Sequence of chain 1.A:
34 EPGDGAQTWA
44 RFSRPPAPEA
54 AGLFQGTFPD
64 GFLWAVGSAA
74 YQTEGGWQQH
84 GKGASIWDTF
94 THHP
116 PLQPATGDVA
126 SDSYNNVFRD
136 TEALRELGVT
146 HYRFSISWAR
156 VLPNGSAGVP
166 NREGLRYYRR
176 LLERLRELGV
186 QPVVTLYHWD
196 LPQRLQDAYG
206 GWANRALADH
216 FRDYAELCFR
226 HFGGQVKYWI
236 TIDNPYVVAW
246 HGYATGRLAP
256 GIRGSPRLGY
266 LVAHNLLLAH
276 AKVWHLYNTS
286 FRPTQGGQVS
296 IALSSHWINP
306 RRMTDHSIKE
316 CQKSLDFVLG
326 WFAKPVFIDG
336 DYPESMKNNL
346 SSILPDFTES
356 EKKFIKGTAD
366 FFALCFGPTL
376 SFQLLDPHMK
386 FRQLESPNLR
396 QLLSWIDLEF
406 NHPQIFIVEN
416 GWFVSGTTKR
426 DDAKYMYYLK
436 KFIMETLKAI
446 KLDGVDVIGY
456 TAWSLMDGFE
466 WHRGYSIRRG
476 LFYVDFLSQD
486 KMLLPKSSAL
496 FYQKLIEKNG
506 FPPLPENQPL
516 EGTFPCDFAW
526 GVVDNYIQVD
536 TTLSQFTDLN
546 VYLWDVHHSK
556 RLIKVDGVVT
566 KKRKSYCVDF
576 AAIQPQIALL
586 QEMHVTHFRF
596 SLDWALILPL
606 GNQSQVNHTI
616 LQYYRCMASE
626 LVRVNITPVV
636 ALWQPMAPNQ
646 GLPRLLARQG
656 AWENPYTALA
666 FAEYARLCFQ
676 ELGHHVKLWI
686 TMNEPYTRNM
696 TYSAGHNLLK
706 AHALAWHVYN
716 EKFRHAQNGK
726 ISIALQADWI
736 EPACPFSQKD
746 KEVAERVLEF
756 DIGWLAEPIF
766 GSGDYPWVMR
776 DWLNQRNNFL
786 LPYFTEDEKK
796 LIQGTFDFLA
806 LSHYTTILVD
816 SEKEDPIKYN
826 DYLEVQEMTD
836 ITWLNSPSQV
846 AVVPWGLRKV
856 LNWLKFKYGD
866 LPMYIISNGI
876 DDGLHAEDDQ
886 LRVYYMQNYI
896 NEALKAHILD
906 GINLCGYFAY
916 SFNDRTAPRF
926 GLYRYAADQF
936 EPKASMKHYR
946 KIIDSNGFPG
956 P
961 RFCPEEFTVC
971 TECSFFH

Binding-site contacts:
Ligand atom C1 contacts residue ASN344 of chain 1.A at 1.4 Å.
Ligand atom C7 contacts residue ASN344 of chain 1.A at 4.0 Å.
Ligand atom C5 contacts residue ASN344 of chain 1.A at 3.7 Å.
Ligand atom C8 contacts residue PHE386 of chain 1.A at 3.6 Å (hydrophobic).
Ligand atom O6 contacts residue ASN344 of chain 1.A at 4.0 Å.
Ligand atom O7 contacts residue PHE386 of chain 1.A at 3.1 Å.
Ligand atom C3 contacts residue ASN344 of chain 1.A at 3.8 Å.
Ligand atom N2 contacts residue ASN344 of chain 1.A at 2.9 Å (h-bond).
Ligand atom C8 contacts residue LYS318 of chain 1.A at 4.2 Å.
Ligand atom O5 contacts residue ASN344 of chain 1.A at 2.4 Å (h-bond).
Ligand atom C7 contacts residue PHE386 of chain 1.A at 3.7 Å (hydrophobic).
Ligand atom C4 contacts residue ASN344 of chain 1.A at 4.2 Å.
Ligand atom C2 contacts residue ASN344 of chain 1.A at 2.5 Å.

The small molecule below binds the protein below.
Small molecule (SMILES): CC(=O)N[C@@H]1[C@@H](O)[C@H](O)[C@@H](CO)O[C@H]1O